Sequence of chain 1.M:
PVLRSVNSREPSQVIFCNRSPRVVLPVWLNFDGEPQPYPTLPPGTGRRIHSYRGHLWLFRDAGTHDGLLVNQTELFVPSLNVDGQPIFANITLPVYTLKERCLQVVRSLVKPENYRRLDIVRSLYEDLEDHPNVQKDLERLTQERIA

Binding-site contacts:
Ligand atom CA contacts residue ASN17 of chain 1.M at 3.7 Å.
Ligand atom CA contacts residue TYR48 of chain 1.M at 3.2 Å (hydrophobic).
Ligand atom N contacts residue TYR48 of chain 1.M at 3.1 Å (h-bond).
Ligand atom CD contacts residue HIS65 of chain 1.M at 3.8 Å.
Ligand atom O contacts residue HIS60 of chain 1.M at 3.1 Å (h-bond).
Ligand atom C contacts residue TYR48 of chain 1.M at 2.7 Å (hydrophobic).
Ligand atom CB contacts residue TRP38 of chain 1.M at 3.7 Å (hydrophobic).
Ligand atom CG contacts residue TYR48 of chain 1.M at 3.7 Å (hydrophobic).
Ligand atom CG contacts residue TRP67 of chain 1.M at 3.6 Å (hydrophobic).
Ligand atom CB contacts residue ASN17 of chain 1.M at 3.6 Å.
Ligand atom CB contacts residue HIS60 of chain 1.M at 3.4 Å.
Ligand atom O contacts residue TYR62 of chain 1.M at 3.3 Å.
Ligand atom CA contacts residue HIS60 of chain 1.M at 3.4 Å.
Ligand atom CG contacts residue SER61 of chain 1.M at 3.6 Å.
Ligand atom CE1 contacts residue ARG57 of chain 1.M at 3.5 Å.
Ligand atom C contacts residue TYR62 of chain 1.M at 3.7 Å (hydrophobic).
Ligand atom ND1 contacts residue ARG57 of chain 1.M at 3.8 Å.
Ligand atom N contacts residue TYR48 of chain 1.M at 3.7 Å.
Ligand atom OD1 contacts residue SER61 of chain 1.M at 2.6 Å (h-bond).
Ligand atom CD2 contacts residue ARG19 of chain 1.M at 3.6 Å.
Ligand atom O contacts residue PHE41 of chain 1.M at 3.3 Å.
Ligand atom CG contacts residue HIS65 of chain 1.M at 3.6 Å.
Ligand atom ND1 contacts residue ILE59 of chain 1.M at 2.9 Å.
Ligand atom CG contacts residue ARG19 of chain 1.M at 3.5 Å.
Ligand atom O contacts residue TYR48 of chain 1.M at 1.5 Å.
Ligand atom O contacts residue ASN17 of chain 1.M at 3.5 Å (h-bond).
Ligand atom NE2 contacts residue PRO49 of chain 1.M at 3.1 Å.
Ligand atom OD1 contacts residue HIS65 of chain 1.M at 2.6 Å (h-bond).
Ligand atom O contacts residue HIS65 of chain 1.M at 3.3 Å.
Ligand atom CB contacts residue TRP67 of chain 1.M at 3.6 Å (hydrophobic).
Ligand atom N contacts residue TYR62 of chain 1.M at 3.6 Å.
Ligand atom CB contacts residue ASN17 of chain 1.M at 3.6 Å.
Ligand atom CB contacts residue TYR48 of chain 1.M at 3.6 Å (hydrophobic).
Ligand atom C contacts residue TYR62 of chain 1.M at 3.4 Å (hydrophobic).
Ligand atom CE1 contacts residue ILE59 of chain 1.M at 3.1 Å (hydrophobic).
Ligand atom N contacts residue ASN17 of chain 1.M at 3.0 Å (h-bond).
Ligand atom O contacts residue TYR62 of chain 1.M at 3.7 Å.
Ligand atom CD contacts residue TRP38 of chain 1.M at 3.5 Å (hydrophobic).
Ligand atom CD contacts residue TYR48 of chain 1.M at 3.1 Å (hydrophobic).
Ligand atom CE2 contacts residue ARG19 of chain 1.M at 3.3 Å.

A protein and the small-molecule ligand that binds it are described below.
Small molecule (SMILES): CSCC[C@H](NC(=O)[C@H](Cc1ccc(O)cc1)NC(=O)[C@@H](N)Cc1ccc(O)cc1)C(=O)N[C@@H](C)C(=O)N1C[C@H](O)C[C@H]1C(=O)N[C@@H](CCC(=O)O)C(=O)N[C@H](C=O)Cc1cnc[nH]1